Binding-site contacts:
Ligand atom C3 contacts residue GLU462 of chain 1.D at 3.2 Å.
Ligand atom C7 contacts residue ASN231 of chain 1.G at 4.0 Å.
Ligand atom C1 contacts residue ASN231 of chain 1.G at 1.4 Å.
Ligand atom C8 contacts residue GLU462 of chain 1.D at 3.5 Å.
Ligand atom N2 contacts residue GLU462 of chain 1.D at 3.3 Å (salt-bridge).
Ligand atom O7 contacts residue ASN231 of chain 1.G at 4.5 Å.
Ligand atom N2 contacts residue ASN231 of chain 1.G at 2.9 Å (h-bond).
Ligand atom O7 contacts residue GLU462 of chain 1.D at 3.4 Å (salt-bridge).
Ligand atom O5 contacts residue ASN231 of chain 1.G at 2.3 Å (h-bond).
Ligand atom C5 contacts residue ASN231 of chain 1.G at 3.6 Å.
Ligand atom C3 contacts residue ASN231 of chain 1.G at 3.8 Å.
Ligand atom C7 contacts residue GLU462 of chain 1.D at 3.1 Å.
Ligand atom C4 contacts residue ASN231 of chain 1.G at 4.2 Å.
Ligand atom C2 contacts residue GLU462 of chain 1.D at 3.8 Å.
Ligand atom O3 contacts residue GLU462 of chain 1.D at 2.5 Å (salt-bridge).
Ligand atom C2 contacts residue ASN231 of chain 1.G at 2.5 Å.

The protein below binds the small molecule below.
Small molecule (SMILES): CC(=O)N[C@@H]1[C@@H](O)[C@H](O)[C@@H](CO)O[C@H]1O

Sequence of chain 1.D:
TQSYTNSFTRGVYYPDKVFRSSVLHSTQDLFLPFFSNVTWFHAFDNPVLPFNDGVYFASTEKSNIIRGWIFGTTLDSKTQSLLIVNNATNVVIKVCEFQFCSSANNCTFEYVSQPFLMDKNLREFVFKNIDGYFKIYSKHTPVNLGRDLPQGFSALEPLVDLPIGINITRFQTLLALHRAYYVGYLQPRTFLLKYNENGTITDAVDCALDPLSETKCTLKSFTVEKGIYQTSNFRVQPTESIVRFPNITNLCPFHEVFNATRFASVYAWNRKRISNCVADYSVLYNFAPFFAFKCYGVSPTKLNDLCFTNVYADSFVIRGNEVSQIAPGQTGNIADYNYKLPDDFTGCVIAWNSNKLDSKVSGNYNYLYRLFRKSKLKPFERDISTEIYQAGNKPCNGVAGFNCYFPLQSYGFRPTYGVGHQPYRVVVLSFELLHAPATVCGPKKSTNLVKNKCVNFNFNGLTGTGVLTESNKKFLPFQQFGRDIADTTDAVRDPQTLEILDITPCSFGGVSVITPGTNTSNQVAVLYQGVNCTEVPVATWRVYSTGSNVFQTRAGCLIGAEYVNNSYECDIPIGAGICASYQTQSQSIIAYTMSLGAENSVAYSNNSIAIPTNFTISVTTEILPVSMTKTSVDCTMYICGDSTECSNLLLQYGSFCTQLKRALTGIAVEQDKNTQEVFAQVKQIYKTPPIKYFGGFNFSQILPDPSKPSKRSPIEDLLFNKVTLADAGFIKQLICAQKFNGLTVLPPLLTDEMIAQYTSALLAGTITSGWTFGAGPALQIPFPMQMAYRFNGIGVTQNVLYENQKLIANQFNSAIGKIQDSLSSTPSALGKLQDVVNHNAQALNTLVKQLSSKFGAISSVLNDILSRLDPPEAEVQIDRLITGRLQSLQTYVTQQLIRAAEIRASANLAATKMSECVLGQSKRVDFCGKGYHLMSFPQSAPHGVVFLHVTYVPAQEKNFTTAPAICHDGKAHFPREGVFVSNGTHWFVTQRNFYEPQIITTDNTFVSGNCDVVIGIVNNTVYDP

Sequence of chain 1.G:
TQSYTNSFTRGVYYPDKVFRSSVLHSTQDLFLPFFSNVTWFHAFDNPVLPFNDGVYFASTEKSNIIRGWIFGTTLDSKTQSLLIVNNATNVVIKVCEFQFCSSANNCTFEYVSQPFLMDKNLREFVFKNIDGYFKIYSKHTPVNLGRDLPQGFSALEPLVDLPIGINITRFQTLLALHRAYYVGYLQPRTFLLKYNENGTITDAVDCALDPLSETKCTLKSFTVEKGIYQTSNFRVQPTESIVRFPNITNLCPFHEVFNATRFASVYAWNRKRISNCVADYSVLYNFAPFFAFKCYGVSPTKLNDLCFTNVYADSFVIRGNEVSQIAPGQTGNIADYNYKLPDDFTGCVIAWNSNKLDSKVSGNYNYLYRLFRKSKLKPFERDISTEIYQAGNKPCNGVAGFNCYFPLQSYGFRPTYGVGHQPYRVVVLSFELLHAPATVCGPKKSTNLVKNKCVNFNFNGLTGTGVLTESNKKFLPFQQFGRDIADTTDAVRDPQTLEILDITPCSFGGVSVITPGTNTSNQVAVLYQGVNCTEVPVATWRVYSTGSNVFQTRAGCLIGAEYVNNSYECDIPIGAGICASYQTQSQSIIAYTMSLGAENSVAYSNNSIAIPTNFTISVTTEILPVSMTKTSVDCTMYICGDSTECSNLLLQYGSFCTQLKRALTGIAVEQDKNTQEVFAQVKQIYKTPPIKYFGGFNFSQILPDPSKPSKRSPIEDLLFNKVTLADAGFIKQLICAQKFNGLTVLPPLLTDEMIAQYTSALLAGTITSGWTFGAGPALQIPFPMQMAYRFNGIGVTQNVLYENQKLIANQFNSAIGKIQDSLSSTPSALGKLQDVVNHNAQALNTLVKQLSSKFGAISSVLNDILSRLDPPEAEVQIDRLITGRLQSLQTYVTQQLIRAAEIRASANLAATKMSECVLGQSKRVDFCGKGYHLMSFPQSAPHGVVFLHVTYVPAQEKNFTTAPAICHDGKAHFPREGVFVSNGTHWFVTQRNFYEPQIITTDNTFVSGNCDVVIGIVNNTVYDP